The small molecule below binds the protein below.
Small molecule (SMILES): [H]/N=C(/N)N1CCC[C@H](CC(=O)N[C@@H](Cc2ccc(CCc3cccc4c(C(=O)C(=O)O)c[nH]c34)cc2)C(=O)OC)C1

Sequence of chain 1.A:
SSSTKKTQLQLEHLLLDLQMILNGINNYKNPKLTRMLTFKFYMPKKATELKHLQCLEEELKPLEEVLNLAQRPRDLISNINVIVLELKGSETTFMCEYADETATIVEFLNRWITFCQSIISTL

Binding-site contacts:
Ligand atom N40 contacts residue TYR45 of chain 1.A at 3.8 Å.
Ligand atom C22 contacts residue THR41 of chain 1.A at 3.5 Å.
Ligand atom C33 contacts residue PHE42 of chain 1.A at 3.7 Å (hydrophobic).
Ligand atom C30 contacts residue PHE42 of chain 1.A at 3.9 Å (hydrophobic).
Ligand atom C39 contacts residue PRO65 of chain 1.A at 3.7 Å (hydrophobic).
Ligand atom C1 contacts residue ALA73 of chain 1.A at 3.3 Å (hydrophobic).
Ligand atom C30 contacts residue LYS43 of chain 1.A at 3.5 Å.
Ligand atom N41 contacts residue GLU62 of chain 1.A at 3.0 Å (salt-bridge).
Ligand atom C1 contacts residue MET39 of chain 1.A at 3.9 Å (hydrophobic).
Ligand atom N9 contacts residue ARG38 of chain 1.A at 3.4 Å.
Ligand atom C6 contacts residue MET39 of chain 1.A at 3.7 Å (hydrophobic).
Ligand atom C22 contacts residue ARG38 of chain 1.A at 3.6 Å.
Ligand atom C8 contacts residue ARG38 of chain 1.A at 3.3 Å.
Ligand atom C1 contacts residue LEU72 of chain 1.A at 3.9 Å (hydrophobic).
Ligand atom N40 contacts residue LYS43 of chain 1.A at 3.0 Å (salt-bridge).
Ligand atom C32 contacts residue LYS43 of chain 1.A at 3.3 Å.
Ligand atom O38 contacts residue THR41 of chain 1.A at 3.6 Å.
Ligand atom C39 contacts residue GLU62 of chain 1.A at 3.7 Å.
Ligand atom N40 contacts residue PHE44 of chain 1.A at 3.7 Å.
Ligand atom N41 contacts residue TYR45 of chain 1.A at 3.2 Å.
Ligand atom N41 contacts residue PRO65 of chain 1.A at 3.8 Å.
Ligand atom C18 contacts residue PHE42 of chain 1.A at 3.7 Å (hydrophobic).
Ligand atom C31 contacts residue PHE42 of chain 1.A at 3.6 Å (hydrophobic).
Ligand atom C33 contacts residue LYS43 of chain 1.A at 3.4 Å.
Ligand atom N40 contacts residue GLU62 of chain 1.A at 2.8 Å (salt-bridge).
Ligand atom O14 contacts residue LYS35 of chain 1.A at 3.8 Å.
Ligand atom O38 contacts residue LYS43 of chain 1.A at 2.8 Å (salt-bridge).
Ligand atom N40 contacts residue PRO65 of chain 1.A at 3.5 Å.
Ligand atom C15 contacts residue LEU72 of chain 1.A at 3.8 Å (hydrophobic).
Ligand atom C2 contacts residue LYS35 of chain 1.A at 3.6 Å.
Ligand atom C31 contacts residue LYS43 of chain 1.A at 3.8 Å.
Ligand atom O38 contacts residue PHE42 of chain 1.A at 3.7 Å.
Ligand atom C21 contacts residue THR41 of chain 1.A at 3.6 Å.
Ligand atom C6 contacts residue LEU72 of chain 1.A at 3.7 Å (hydrophobic).
Ligand atom O13 contacts residue LYS35 of chain 1.A at 3.5 Å.
Ligand atom C39 contacts residue LYS43 of chain 1.A at 3.9 Å.
Ligand atom C2 contacts residue LEU72 of chain 1.A at 3.9 Å (hydrophobic).
Ligand atom C4 contacts residue ARG38 of chain 1.A at 3.6 Å.
Ligand atom C2 contacts residue ALA73 of chain 1.A at 3.9 Å (hydrophobic).
Ligand atom C39 contacts residue TYR45 of chain 1.A at 3.6 Å (hydrophobic).